A small-molecule ligand and the protein it binds are described below.
Small molecule (SMILES): Nc1ccn([C@H]2C[C@H](O)[C@@H](COP(=O)(O)O)O2)c(=O)n1

Binding-site contacts:
Ligand atom OP1 contacts residue DA4 of chain 20.D at 2.2 Å.
Ligand atom C5' contacts residue DA4 of chain 20.D at 4.0 Å.
Ligand atom C3' contacts residue DA4 of chain 20.D at 3.3 Å.
Ligand atom C4' contacts residue DA4 of chain 20.D at 4.3 Å.
Ligand atom O5' contacts residue DA4 of chain 20.D at 4.0 Å.
Ligand atom P contacts residue DA4 of chain 20.D at 3.2 Å.
Ligand atom OP2 contacts residue DA4 of chain 20.D at 3.6 Å.
Ligand atom O3' contacts residue DA4 of chain 20.D at 4.2 Å.
Ligand atom C2' contacts residue DA4 of chain 20.D at 3.5 Å.